Binding-site contacts:
Ligand atom N2 contacts residue ILE61 of chain 3.A at 4.3 Å.
Ligand atom C5 contacts residue PHE93 of chain 3.A at 4.1 Å (hydrophobic).
Ligand atom C7 contacts residue ILE61 of chain 3.A at 4.5 Å (hydrophobic).
Ligand atom C5 contacts residue ASN62 of chain 3.A at 3.5 Å.
Ligand atom O6 contacts residue PHE93 of chain 3.A at 3.1 Å.
Ligand atom C4 contacts residue ASN62 of chain 3.A at 4.3 Å.
Ligand atom O5 contacts residue ASN62 of chain 3.A at 2.4 Å (h-bond).
Ligand atom C8 contacts residue ASN62 of chain 3.A at 3.7 Å.
Ligand atom C6 contacts residue PHE93 of chain 3.A at 3.9 Å (hydrophobic).
Ligand atom N2 contacts residue ASN62 of chain 3.A at 2.8 Å (h-bond).
Ligand atom C3 contacts residue ASN62 of chain 3.A at 3.9 Å.
Ligand atom C1 contacts residue ASN62 of chain 3.A at 1.4 Å.
Ligand atom O5 contacts residue PHE93 of chain 3.A at 3.1 Å.
Ligand atom O7 contacts residue ASN62 of chain 3.A at 3.3 Å (h-bond).
Ligand atom C8 contacts residue ILE61 of chain 3.A at 3.9 Å (hydrophobic).
Ligand atom C7 contacts residue ASN62 of chain 3.A at 3.0 Å.
Ligand atom C1 contacts residue PHE93 of chain 3.A at 4.0 Å (hydrophobic).
Ligand atom C2 contacts residue ASN62 of chain 3.A at 2.8 Å.

This small molecule binds to this protein.
Small molecule (SMILES): CC(=O)N[C@@H]1[C@@H](O)[C@H](O)[C@@H](CO)O[C@H]1O

Sequence of chain 3.A:
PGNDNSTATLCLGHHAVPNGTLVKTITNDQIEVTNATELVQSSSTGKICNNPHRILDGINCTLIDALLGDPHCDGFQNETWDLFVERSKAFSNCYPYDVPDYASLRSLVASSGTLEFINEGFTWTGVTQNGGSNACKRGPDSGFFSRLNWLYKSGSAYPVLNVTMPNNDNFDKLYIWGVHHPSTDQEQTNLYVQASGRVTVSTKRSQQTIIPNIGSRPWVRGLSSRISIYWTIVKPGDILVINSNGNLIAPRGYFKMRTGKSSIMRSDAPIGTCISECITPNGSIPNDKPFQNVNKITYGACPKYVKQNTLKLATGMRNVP